Binding-site contacts:
Ligand atom O5 contacts residue ASN199 of chain 1.C at 2.5 Å (h-bond).
Ligand atom C3 contacts residue ASN199 of chain 1.C at 3.9 Å.
Ligand atom C5 contacts residue ASN199 of chain 1.C at 3.9 Å.
Ligand atom C8 contacts residue ASN199 of chain 1.C at 3.9 Å.
Ligand atom O6 contacts residue VAL176 of chain 1.C at 4.3 Å.
Ligand atom C4 contacts residue ASN199 of chain 1.C at 4.4 Å.
Ligand atom C7 contacts residue ASN199 of chain 1.C at 3.2 Å.
Ligand atom C6 contacts residue VAL176 of chain 1.C at 4.3 Å (hydrophobic).
Ligand atom O7 contacts residue ASN199 of chain 1.C at 3.3 Å (h-bond).
Ligand atom C2 contacts residue ASN199 of chain 1.C at 2.5 Å.
Ligand atom N2 contacts residue ASN199 of chain 1.C at 2.9 Å (h-bond).
Ligand atom C1 contacts residue ASN199 of chain 1.C at 1.5 Å.

The protein below binds the small molecule below.
Small molecule (SMILES): CC(=O)N[C@@H]1[C@@H](O)[C@H](O)[C@@H](CO)O[C@H]1O

Sequence of chain 1.C:
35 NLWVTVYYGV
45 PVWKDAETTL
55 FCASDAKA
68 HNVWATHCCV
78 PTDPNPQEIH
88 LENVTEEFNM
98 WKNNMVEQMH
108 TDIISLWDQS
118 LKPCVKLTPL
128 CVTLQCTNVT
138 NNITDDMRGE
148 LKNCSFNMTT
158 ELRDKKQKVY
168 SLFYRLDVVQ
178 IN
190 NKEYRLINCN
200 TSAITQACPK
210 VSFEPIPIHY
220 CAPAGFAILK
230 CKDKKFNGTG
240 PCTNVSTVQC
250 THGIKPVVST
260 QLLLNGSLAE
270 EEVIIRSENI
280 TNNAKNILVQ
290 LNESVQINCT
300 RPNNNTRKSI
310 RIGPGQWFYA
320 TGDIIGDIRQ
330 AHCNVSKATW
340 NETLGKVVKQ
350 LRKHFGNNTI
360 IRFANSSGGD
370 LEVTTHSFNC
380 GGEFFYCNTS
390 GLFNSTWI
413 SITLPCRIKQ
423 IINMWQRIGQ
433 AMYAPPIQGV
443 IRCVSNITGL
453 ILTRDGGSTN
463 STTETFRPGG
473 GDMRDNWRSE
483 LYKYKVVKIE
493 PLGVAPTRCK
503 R